Sequence of chain 12.A:
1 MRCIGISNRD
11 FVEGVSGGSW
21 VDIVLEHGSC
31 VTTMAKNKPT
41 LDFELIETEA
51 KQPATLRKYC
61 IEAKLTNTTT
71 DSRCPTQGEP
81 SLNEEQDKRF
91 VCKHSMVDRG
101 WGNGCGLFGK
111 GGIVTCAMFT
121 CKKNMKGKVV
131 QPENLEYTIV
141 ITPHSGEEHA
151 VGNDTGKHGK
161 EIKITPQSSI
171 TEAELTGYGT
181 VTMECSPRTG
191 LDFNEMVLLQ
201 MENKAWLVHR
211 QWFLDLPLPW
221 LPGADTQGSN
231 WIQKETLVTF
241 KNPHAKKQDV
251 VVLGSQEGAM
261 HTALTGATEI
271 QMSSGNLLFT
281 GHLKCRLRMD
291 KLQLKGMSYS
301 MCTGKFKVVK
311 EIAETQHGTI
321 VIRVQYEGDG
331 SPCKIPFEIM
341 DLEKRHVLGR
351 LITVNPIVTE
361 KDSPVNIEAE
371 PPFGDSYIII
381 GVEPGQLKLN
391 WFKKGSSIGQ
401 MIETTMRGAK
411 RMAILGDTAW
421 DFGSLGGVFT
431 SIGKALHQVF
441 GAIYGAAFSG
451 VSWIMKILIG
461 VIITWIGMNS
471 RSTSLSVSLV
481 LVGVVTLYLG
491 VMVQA

This protein binds this small molecule.
Small molecule (SMILES): CC(=O)N[C@@H]1[C@@H](O)[C@H](O)[C@@H](CO)O[C@H]1O

Binding-site contacts:
Ligand atom C7 contacts residue ASN67 of chain 12.A at 3.9 Å.
Ligand atom N2 contacts residue ASN67 of chain 12.A at 2.9 Å (h-bond).
Ligand atom C4 contacts residue ASN67 of chain 12.A at 4.2 Å.
Ligand atom C1 contacts residue ASN67 of chain 12.A at 1.4 Å.
Ligand atom C3 contacts residue ASN67 of chain 12.A at 3.8 Å.
Ligand atom O5 contacts residue ASN67 of chain 12.A at 2.4 Å (h-bond).
Ligand atom C8 contacts residue MET118 of chain 12.A at 4.3 Å (hydrophobic).
Ligand atom C8 contacts residue PHE90 of chain 12.A at 3.7 Å (hydrophobic).
Ligand atom C2 contacts residue ASN67 of chain 12.A at 2.5 Å.
Ligand atom O7 contacts residue ASN67 of chain 12.A at 4.3 Å.
Ligand atom C5 contacts residue ASN67 of chain 12.A at 3.7 Å.
Ligand atom C8 contacts residue ASN67 of chain 12.A at 4.3 Å.